A small-molecule ligand and the protein it binds are described below.
Small molecule (SMILES): CC(=O)N[C@@H]1[C@@H](O)[C@H](O)[C@@H](CO)O[C@H]1O

Binding-site contacts:
Ligand atom C2 contacts residue ASN471 of chain 1.C at 2.5 Å.
Ligand atom O3 contacts residue ASN471 of chain 1.C at 3.3 Å (h-bond).
Ligand atom C8 contacts residue ASN471 of chain 1.C at 4.4 Å.
Ligand atom C3 contacts residue ASN471 of chain 1.C at 3.4 Å.
Ligand atom C5 contacts residue ASN471 of chain 1.C at 3.6 Å.
Ligand atom C1 contacts residue ASN471 of chain 1.C at 1.5 Å.
Ligand atom N2 contacts residue ASN471 of chain 1.C at 3.6 Å.
Ligand atom O7 contacts residue ASN471 of chain 1.C at 3.9 Å.
Ligand atom O5 contacts residue ASN471 of chain 1.C at 2.3 Å (h-bond).
Ligand atom C7 contacts residue ASN471 of chain 1.C at 4.0 Å.
Ligand atom C4 contacts residue ASN471 of chain 1.C at 4.0 Å.

Sequence of chain 1.C:
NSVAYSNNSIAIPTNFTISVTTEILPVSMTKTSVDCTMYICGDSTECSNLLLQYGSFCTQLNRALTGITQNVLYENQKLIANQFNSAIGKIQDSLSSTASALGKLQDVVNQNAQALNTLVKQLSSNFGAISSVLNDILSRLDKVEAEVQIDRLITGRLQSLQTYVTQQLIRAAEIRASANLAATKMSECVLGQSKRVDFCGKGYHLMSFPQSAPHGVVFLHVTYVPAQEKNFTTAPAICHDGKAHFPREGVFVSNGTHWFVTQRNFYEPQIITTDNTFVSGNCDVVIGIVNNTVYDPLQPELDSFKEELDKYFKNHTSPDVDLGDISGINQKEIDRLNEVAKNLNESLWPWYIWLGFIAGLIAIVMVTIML